The protein below binds the small molecule below.
Small molecule (SMILES): Cc1cc(C(=O)N[C@@H](Cc2ccc(F)cc2)C(=O)N[C@H](C=O)C[C@@H]2CCCNC2=O)no1

Sequence of chain 1.D:
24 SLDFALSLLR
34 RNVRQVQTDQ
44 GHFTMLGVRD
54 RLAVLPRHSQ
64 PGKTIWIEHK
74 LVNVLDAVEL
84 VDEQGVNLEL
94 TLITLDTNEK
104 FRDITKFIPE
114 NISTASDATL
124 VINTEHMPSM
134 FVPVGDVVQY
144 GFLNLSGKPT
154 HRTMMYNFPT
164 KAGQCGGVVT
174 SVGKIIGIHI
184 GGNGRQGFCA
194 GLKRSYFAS

Binding-site contacts:
Ligand atom C7 contacts residue SER149 of chain 1.D at 3.6 Å.
Ligand atom F1 contacts residue ASN90 of chain 1.D at 3.3 Å.
Ligand atom N4 contacts residue HIS61 of chain 1.D at 3.7 Å.
Ligand atom C6 contacts residue ILE183 of chain 1.D at 3.6 Å (hydrophobic).
Ligand atom N4 contacts residue ILE183 of chain 1.D at 3.2 Å (h-bond).
Ligand atom O4 contacts residue GLY184 of chain 1.D at 3.7 Å.
Ligand atom O5 contacts residue GLY185 of chain 1.D at 3.3 Å (h-bond).
Ligand atom O4 contacts residue GLY185 of chain 1.D at 3.0 Å (h-bond).
Ligand atom C9 contacts residue GLU92 of chain 1.D at 3.6 Å.
Ligand atom O5 contacts residue HIS182 of chain 1.D at 2.5 Å (h-bond).
Ligand atom N2 contacts residue LEU148 of chain 1.D at 3.7 Å.
Ligand atom N4 contacts residue CYS168 of chain 1.D at 2.9 Å (h-bond).
Ligand atom C21 contacts residue GLY185 of chain 1.D at 3.7 Å.
Ligand atom C15 contacts residue HIS61 of chain 1.D at 3.4 Å.
Ligand atom C18 contacts residue CYS168 of chain 1.D at 2.5 Å (hydrophobic).
Ligand atom O5 contacts residue GLY184 of chain 1.D at 3.1 Å.
Ligand atom C21 contacts residue HIS182 of chain 1.D at 3.8 Å.
Ligand atom N3 contacts residue GLY185 of chain 1.D at 3.3 Å.
Ligand atom F1 contacts residue THR153 of chain 1.D at 3.5 Å.
Ligand atom N4 contacts residue GLY184 of chain 1.D at 3.7 Å.
Ligand atom C13 contacts residue THR163 of chain 1.D at 3.5 Å.
Ligand atom F1 contacts residue GLU92 of chain 1.D at 3.0 Å.
Ligand atom N3 contacts residue THR163 of chain 1.D at 3.0 Å (h-bond).
Ligand atom C20 contacts residue GLY184 of chain 1.D at 3.7 Å.
Ligand atom O2 contacts residue HIS61 of chain 1.D at 3.4 Å (h-bond).
Ligand atom C19 contacts residue GLY184 of chain 1.D at 3.8 Å.
Ligand atom C15 contacts residue CYS168 of chain 1.D at 1.7 Å (hydrophobic).
Ligand atom C21 contacts residue THR163 of chain 1.D at 3.0 Å.
Ligand atom N1 contacts residue GLY184 of chain 1.D at 3.7 Å.
Ligand atom C21 contacts residue LYS164 of chain 1.D at 3.5 Å.
Ligand atom O1 contacts residue LEU148 of chain 1.D at 3.6 Å.
Ligand atom C6 contacts residue HIS61 of chain 1.D at 3.7 Å.
Ligand atom O5 contacts residue THR163 of chain 1.D at 2.1 Å.
Ligand atom C8 contacts residue GLU92 of chain 1.D at 3.4 Å.
Ligand atom C19 contacts residue CYS168 of chain 1.D at 2.7 Å (hydrophobic).
Ligand atom C22 contacts residue ALA165 of chain 1.D at 3.6 Å (hydrophobic).
Ligand atom O2 contacts residue CYS168 of chain 1.D at 2.8 Å (h-bond).
Ligand atom C1 contacts residue ILE183 of chain 1.D at 3.6 Å (hydrophobic).
Ligand atom N1 contacts residue LEU148 of chain 1.D at 3.7 Å.
Ligand atom O4 contacts residue LEU148 of chain 1.D at 3.6 Å.